Sequence of chain 1.B:
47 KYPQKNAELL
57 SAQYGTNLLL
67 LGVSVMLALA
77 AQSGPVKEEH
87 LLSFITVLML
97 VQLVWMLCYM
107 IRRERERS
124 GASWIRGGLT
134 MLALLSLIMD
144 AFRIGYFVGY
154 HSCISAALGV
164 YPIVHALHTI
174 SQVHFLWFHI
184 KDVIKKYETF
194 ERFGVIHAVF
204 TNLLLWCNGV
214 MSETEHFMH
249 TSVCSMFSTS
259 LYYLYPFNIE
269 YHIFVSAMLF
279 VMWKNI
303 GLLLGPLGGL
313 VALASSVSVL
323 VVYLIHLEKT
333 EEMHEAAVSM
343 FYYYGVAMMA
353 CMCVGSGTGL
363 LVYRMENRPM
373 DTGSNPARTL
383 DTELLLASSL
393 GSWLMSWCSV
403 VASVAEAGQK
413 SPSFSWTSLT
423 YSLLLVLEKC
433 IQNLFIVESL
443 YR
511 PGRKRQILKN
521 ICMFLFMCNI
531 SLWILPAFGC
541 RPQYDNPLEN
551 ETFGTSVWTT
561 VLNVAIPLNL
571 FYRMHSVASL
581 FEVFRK

Binding-site contacts:
Ligand atom C18 contacts residue MET574 of chain 1.B at 3.7 Å (hydrophobic).
Ligand atom C6 contacts residue TRP533 of chain 1.B at 3.8 Å (hydrophobic).
Ligand atom C26 contacts residue ALA578 of chain 1.B at 3.8 Å (hydrophobic).
Ligand atom C16 contacts residue VAL577 of chain 1.B at 3.8 Å (hydrophobic).
Ligand atom C25 contacts residue MET574 of chain 1.B at 3.9 Å (hydrophobic).
Ligand atom C24 contacts residue ILE128 of chain 1.B at 4.1 Å (hydrophobic).
Ligand atom C20 contacts residue MET574 of chain 1.B at 3.9 Å (hydrophobic).
Ligand atom C6 contacts residue ILE534 of chain 1.B at 3.7 Å (hydrophobic).
Ligand atom C24 contacts residue TRP127 of chain 1.B at 3.3 Å (hydrophobic).
Ligand atom C5 contacts residue TRP533 of chain 1.B at 4.3 Å (hydrophobic).
Ligand atom C8 contacts residue TRP533 of chain 1.B at 4.3 Å (hydrophobic).
Ligand atom C17 contacts residue TRP127 of chain 1.B at 4.0 Å (hydrophobic).
Ligand atom C7 contacts residue TRP533 of chain 1.B at 4.0 Å (hydrophobic).
Ligand atom C18 contacts residue MET134 of chain 1.B at 3.8 Å (hydrophobic).
Ligand atom C11 contacts residue MET134 of chain 1.B at 4.5 Å (hydrophobic).
Ligand atom C23 contacts residue TRP127 of chain 1.B at 3.7 Å (hydrophobic).
Ligand atom C19 contacts residue TRP533 of chain 1.B at 4.2 Å (hydrophobic).
Ligand atom C24 contacts residue MET574 of chain 1.B at 4.4 Å (hydrophobic).
Ligand atom C19 contacts residue MET134 of chain 1.B at 3.7 Å (hydrophobic).
Ligand atom C24 contacts residue ALA578 of chain 1.B at 4.1 Å (hydrophobic).
Ligand atom C26 contacts residue ILE128 of chain 1.B at 3.8 Å (hydrophobic).
Ligand atom C27 contacts residue MET574 of chain 1.B at 4.1 Å (hydrophobic).
Ligand atom C21 contacts residue GLY131 of chain 1.B at 3.9 Å.
Ligand atom C15 contacts residue MET574 of chain 1.B at 3.8 Å (hydrophobic).
Ligand atom O1 contacts residue PHE538 of chain 1.B at 4.5 Å.
Ligand atom C20 contacts residue TRP127 of chain 1.B at 4.0 Å (hydrophobic).
Ligand atom C22 contacts residue TRP127 of chain 1.B at 3.7 Å (hydrophobic).
Ligand atom C27 contacts residue HIS575 of chain 1.B at 3.9 Å.
Ligand atom C7 contacts residue ILE530 of chain 1.B at 4.4 Å (hydrophobic).
Ligand atom C16 contacts residue MET574 of chain 1.B at 3.8 Å (hydrophobic).
Ligand atom C25 contacts residue HIS575 of chain 1.B at 4.1 Å.
Ligand atom C21 contacts residue TRP127 of chain 1.B at 3.2 Å (hydrophobic).
Ligand atom C26 contacts residue HIS575 of chain 1.B at 4.3 Å.
Ligand atom C23 contacts residue MET574 of chain 1.B at 3.7 Å (hydrophobic).
Ligand atom C27 contacts residue PHE272 of chain 1.B at 3.6 Å (hydrophobic).
Ligand atom C22 contacts residue MET574 of chain 1.B at 3.7 Å (hydrophobic).
Ligand atom C26 contacts residue TRP127 of chain 1.B at 4.4 Å (hydrophobic).
Ligand atom C27 contacts residue PHE571 of chain 1.B at 4.4 Å (hydrophobic).
Ligand atom C25 contacts residue ALA578 of chain 1.B at 3.7 Å (hydrophobic).
Ligand atom C16 contacts residue TRP127 of chain 1.B at 4.4 Å (hydrophobic).

A small-molecule ligand and the protein it binds are described below.
Small molecule (SMILES): CC(C)CCC[C@@H](C)[C@H]1CC[C@H]2[C@@H]3CC=C4C[C@@H](O)CC[C@]4(C)[C@H]3CC[C@]12C